Sequence of chain 1.D:
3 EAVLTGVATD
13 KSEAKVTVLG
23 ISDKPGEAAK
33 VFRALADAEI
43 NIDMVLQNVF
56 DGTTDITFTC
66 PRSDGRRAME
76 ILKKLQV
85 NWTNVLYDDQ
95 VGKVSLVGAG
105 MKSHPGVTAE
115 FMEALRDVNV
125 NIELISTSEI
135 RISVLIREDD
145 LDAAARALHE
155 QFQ

Binding-site contacts:
Ligand atom O contacts residue PRO276 of chain 1.C at 3.7 Å.
Ligand atom O contacts residue VAL124 of chain 1.D at 4.1 Å.
Ligand atom OG1 contacts residue ILE126 of chain 1.D at 3.9 Å.
Ligand atom CG2 contacts residue GLN298 of chain 1.C at 3.0 Å.
Ligand atom O contacts residue ASN125 of chain 1.D at 3.6 Å.
Ligand atom N contacts residue PRO276 of chain 1.C at 4.2 Å.
Ligand atom OXT contacts residue GLU278 of chain 1.C at 3.4 Å (salt-bridge).
Ligand atom CA contacts residue ASP274 of chain 1.C at 4.0 Å.
Ligand atom OXT contacts residue ILE126 of chain 1.D at 3.9 Å.
Ligand atom O contacts residue LYS275 of chain 1.C at 3.7 Å.
Ligand atom CA contacts residue ILE126 of chain 1.D at 3.9 Å (hydrophobic).
Ligand atom CG2 contacts residue ILE126 of chain 1.D at 4.2 Å (hydrophobic).
Ligand atom OXT contacts residue PRO276 of chain 1.C at 3.8 Å.
Ligand atom N contacts residue ILE126 of chain 1.D at 3.4 Å (h-bond).
Ligand atom C contacts residue GLY277 of chain 1.C at 4.0 Å.
Ligand atom CB contacts residue ILE126 of chain 1.D at 3.3 Å (hydrophobic).
Ligand atom OG1 contacts residue THR308 of chain 1.C at 3.5 Å.
Ligand atom C contacts residue ASN125 of chain 1.D at 4.0 Å.
Ligand atom OG1 contacts residue SER273 of chain 1.C at 4.3 Å.
Ligand atom N contacts residue LYS275 of chain 1.C at 3.3 Å (salt-bridge).
Ligand atom N contacts residue ASP274 of chain 1.C at 2.8 Å (salt-bridge).
Ligand atom N contacts residue ASN125 of chain 1.D at 2.7 Å (h-bond).
Ligand atom CA contacts residue LYS275 of chain 1.C at 3.1 Å.
Ligand atom C contacts residue ALA279 of chain 1.C at 4.2 Å (hydrophobic).
Ligand atom CA contacts residue ASN125 of chain 1.D at 3.9 Å.
Ligand atom CB contacts residue ALA279 of chain 1.C at 4.2 Å (hydrophobic).
Ligand atom OXT contacts residue LYS275 of chain 1.C at 3.1 Å (salt-bridge).
Ligand atom CG2 contacts residue ILE310 of chain 1.C at 4.1 Å (hydrophobic).
Ligand atom C contacts residue ILE126 of chain 1.D at 3.8 Å (hydrophobic).
Ligand atom O contacts residue GLY277 of chain 1.C at 4.2 Å.
Ligand atom OXT contacts residue GLY277 of chain 1.C at 3.2 Å (h-bond).
Ligand atom C contacts residue PRO276 of chain 1.C at 3.8 Å (hydrophobic).
Ligand atom OXT contacts residue ALA279 of chain 1.C at 3.2 Å (h-bond).
Ligand atom C contacts residue LYS275 of chain 1.C at 3.0 Å.
Ligand atom CB contacts residue GLN298 of chain 1.C at 3.2 Å.
Ligand atom CG2 contacts residue ALA279 of chain 1.C at 2.8 Å (hydrophobic).
Ligand atom CB contacts residue ASP274 of chain 1.C at 4.2 Å.
Ligand atom OG1 contacts residue GLN298 of chain 1.C at 3.0 Å (h-bond).
Ligand atom OG1 contacts residue ASP274 of chain 1.C at 3.8 Å.
Ligand atom O contacts residue ILE126 of chain 1.D at 2.7 Å (h-bond).

Sequence of chain 1.C:
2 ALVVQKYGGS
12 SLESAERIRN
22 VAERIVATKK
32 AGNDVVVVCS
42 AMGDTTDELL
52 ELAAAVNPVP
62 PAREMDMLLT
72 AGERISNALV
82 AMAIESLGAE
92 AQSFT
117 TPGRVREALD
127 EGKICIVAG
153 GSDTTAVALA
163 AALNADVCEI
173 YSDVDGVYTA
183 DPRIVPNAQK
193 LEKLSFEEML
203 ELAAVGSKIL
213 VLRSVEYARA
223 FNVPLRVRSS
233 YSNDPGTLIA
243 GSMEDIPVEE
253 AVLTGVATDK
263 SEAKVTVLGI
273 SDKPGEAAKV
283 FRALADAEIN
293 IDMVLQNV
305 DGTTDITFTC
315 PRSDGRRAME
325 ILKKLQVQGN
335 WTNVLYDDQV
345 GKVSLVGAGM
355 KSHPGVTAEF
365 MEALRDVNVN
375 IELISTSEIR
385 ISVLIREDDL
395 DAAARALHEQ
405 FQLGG

The small molecule below binds the protein below.
Small molecule (SMILES): C[C@@H](O)[C@H](N)C(=O)O